Sequence of chain 1.A:
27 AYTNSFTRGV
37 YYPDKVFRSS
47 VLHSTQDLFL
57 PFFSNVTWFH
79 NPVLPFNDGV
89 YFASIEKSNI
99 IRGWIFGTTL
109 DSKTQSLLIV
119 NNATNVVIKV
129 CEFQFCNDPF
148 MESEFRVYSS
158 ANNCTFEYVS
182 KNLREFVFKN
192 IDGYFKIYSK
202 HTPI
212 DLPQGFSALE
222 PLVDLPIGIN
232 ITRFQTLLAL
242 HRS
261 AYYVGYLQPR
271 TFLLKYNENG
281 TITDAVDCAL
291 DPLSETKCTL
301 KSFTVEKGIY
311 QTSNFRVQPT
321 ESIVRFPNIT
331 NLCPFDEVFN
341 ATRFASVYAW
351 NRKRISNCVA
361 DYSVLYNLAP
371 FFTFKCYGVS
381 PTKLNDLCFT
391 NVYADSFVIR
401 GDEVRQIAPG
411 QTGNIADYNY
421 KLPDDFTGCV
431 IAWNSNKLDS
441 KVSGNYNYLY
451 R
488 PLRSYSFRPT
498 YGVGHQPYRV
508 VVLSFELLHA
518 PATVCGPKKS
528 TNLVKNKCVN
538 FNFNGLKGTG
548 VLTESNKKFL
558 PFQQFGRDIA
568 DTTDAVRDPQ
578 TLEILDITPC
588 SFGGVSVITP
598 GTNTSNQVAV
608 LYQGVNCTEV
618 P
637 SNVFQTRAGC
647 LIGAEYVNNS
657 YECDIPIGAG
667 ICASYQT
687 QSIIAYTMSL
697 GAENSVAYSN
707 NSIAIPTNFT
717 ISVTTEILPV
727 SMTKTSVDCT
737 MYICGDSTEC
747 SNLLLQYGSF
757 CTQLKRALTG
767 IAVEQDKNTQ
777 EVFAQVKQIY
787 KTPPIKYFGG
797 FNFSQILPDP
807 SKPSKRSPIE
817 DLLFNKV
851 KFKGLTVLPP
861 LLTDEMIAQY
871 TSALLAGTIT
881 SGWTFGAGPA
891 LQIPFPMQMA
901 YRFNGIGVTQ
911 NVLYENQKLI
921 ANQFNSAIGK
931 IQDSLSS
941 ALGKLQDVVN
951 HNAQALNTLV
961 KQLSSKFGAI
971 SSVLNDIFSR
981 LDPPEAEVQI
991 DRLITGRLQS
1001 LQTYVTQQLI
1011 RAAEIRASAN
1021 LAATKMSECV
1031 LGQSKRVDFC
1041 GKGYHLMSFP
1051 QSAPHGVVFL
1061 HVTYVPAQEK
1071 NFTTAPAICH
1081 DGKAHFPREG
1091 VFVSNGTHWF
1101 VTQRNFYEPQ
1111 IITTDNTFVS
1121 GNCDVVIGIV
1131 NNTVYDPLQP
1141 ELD

A protein and the small-molecule ligand that binds it are described below.
Small molecule (SMILES): CC(=O)N[C@H]1[C@H](O[C@H]2[C@H](O)[C@@H](NC(C)=O)CO[C@@H]2CO)O[C@H](CO)[C@@H](O)[C@@H]1O

Binding-site contacts:
Ligand atom C8 contacts residue GLN923 of chain 1.A at 4.1 Å.
Ligand atom O5 contacts residue GLN1068 of chain 1.A at 3.9 Å.
Ligand atom O7 contacts residue ASN714 of chain 1.A at 3.9 Å.
Ligand atom O5 contacts residue ASN714 of chain 1.A at 2.3 Å (h-bond).
Ligand atom C2 contacts residue ASN714 of chain 1.A at 2.5 Å.
Ligand atom O7 contacts residue LEU919 of chain 1.A at 3.3 Å.
Ligand atom C3 contacts residue ASN714 of chain 1.A at 3.8 Å.
Ligand atom N2 contacts residue ASN714 of chain 1.A at 3.0 Å (h-bond).
Ligand atom C4 contacts residue ASN714 of chain 1.A at 4.2 Å.
Ligand atom C7 contacts residue LEU919 of chain 1.A at 3.8 Å (hydrophobic).
Ligand atom C7 contacts residue ASN714 of chain 1.A at 3.7 Å.
Ligand atom C5 contacts residue ASN714 of chain 1.A at 3.6 Å.
Ligand atom C1 contacts residue GLN1068 of chain 1.A at 4.4 Å.
Ligand atom C1 contacts residue ASN714 of chain 1.A at 1.4 Å.
Ligand atom O6 contacts residue THR716 of chain 1.A at 4.4 Å.
Ligand atom O6 contacts residue GLN923 of chain 1.A at 4.0 Å.
Ligand atom O4 contacts residue LEU919 of chain 1.A at 4.3 Å.
Ligand atom C8 contacts residue LEU919 of chain 1.A at 4.0 Å (hydrophobic).